Sequence of chain 1.B:
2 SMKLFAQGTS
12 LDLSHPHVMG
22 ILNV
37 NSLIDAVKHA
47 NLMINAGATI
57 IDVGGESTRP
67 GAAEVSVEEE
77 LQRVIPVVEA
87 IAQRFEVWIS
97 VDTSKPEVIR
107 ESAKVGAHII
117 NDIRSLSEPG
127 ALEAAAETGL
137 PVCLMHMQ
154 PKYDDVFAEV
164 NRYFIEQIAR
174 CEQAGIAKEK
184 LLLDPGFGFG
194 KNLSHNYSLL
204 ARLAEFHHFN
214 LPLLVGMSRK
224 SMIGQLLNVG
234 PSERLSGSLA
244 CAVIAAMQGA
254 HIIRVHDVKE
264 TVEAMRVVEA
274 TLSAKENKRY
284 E

Binding-site contacts:
Ligand atom N6 contacts residue PHE192 of chain 1.B at 3.6 Å.
Ligand atom C15 contacts residue PHE192 of chain 1.B at 3.8 Å (hydrophobic).
Ligand atom N9 contacts residue ASN117 of chain 1.B at 3.2 Å (h-bond).
Ligand atom C12 contacts residue ARG257 of chain 1.B at 3.3 Å.
Ligand atom N6 contacts residue ARG257 of chain 1.B at 3.4 Å (salt-bridge).
Ligand atom C19 contacts residue LYS223 of chain 1.B at 3.7 Å.
Ligand atom N11 contacts residue LEU217 of chain 1.B at 3.8 Å.
Ligand atom C12 contacts residue THR64 of chain 1.B at 3.0 Å.
Ligand atom C10 contacts residue ARG257 of chain 1.B at 3.3 Å.
Ligand atom C10 contacts residue PHE192 of chain 1.B at 3.8 Å (hydrophobic).
Ligand atom N9 contacts residue ILE119 of chain 1.B at 3.7 Å.
Ligand atom N4 contacts residue MET141 of chain 1.B at 3.6 Å.
Ligand atom O1 contacts residue GLY219 of chain 1.B at 3.2 Å (h-bond).
Ligand atom C15 contacts residue LYS223 of chain 1.B at 3.7 Å.
Ligand atom C3 contacts residue ARG257 of chain 1.B at 3.8 Å.
Ligand atom C16 contacts residue PHE192 of chain 1.B at 3.4 Å (hydrophobic).
Ligand atom C16 contacts residue PRO66 of chain 1.B at 3.7 Å (hydrophobic).
Ligand atom C21 contacts residue SER224 of chain 1.B at 3.7 Å.
Ligand atom N4 contacts residue ASP187 of chain 1.B at 2.6 Å (salt-bridge).
Ligand atom N11 contacts residue ASP187 of chain 1.B at 2.8 Å (salt-bridge).
Ligand atom C13 contacts residue PO41 of chain 1.E at 3.2 Å.
Ligand atom C7 contacts residue ASP187 of chain 1.B at 3.1 Å.
Ligand atom N8 contacts residue ARG257 of chain 1.B at 3.5 Å.
Ligand atom C2 contacts residue ASP187 of chain 1.B at 3.7 Å.
Ligand atom N14 contacts residue PHE192 of chain 1.B at 3.3 Å.
Ligand atom O22 contacts residue GLY191 of chain 1.B at 3.7 Å.
Ligand atom N11 contacts residue ASN117 of chain 1.B at 2.8 Å (h-bond).
Ligand atom C5 contacts residue ARG257 of chain 1.B at 3.6 Å.
Ligand atom C18 contacts residue GLY191 of chain 1.B at 3.5 Å.
Ligand atom C13 contacts residue ARG257 of chain 1.B at 3.8 Å.
Ligand atom N6 contacts residue LYS223 of chain 1.B at 3.5 Å (salt-bridge).
Ligand atom O23 contacts residue SER224 of chain 1.B at 3.4 Å (h-bond).
Ligand atom C17 contacts residue LYS223 of chain 1.B at 3.6 Å.
Ligand atom C7 contacts residue ASN117 of chain 1.B at 3.7 Å.
Ligand atom C20 contacts residue LYS223 of chain 1.B at 3.7 Å.
Ligand atom N8 contacts residue THR64 of chain 1.B at 3.4 Å (h-bond).
Ligand atom O1 contacts residue PHE192 of chain 1.B at 3.8 Å.
Ligand atom O22 contacts residue SER224 of chain 1.B at 3.0 Å (h-bond).
Ligand atom C17 contacts residue PO41 of chain 1.E at 3.5 Å.
Ligand atom O1 contacts residue LYS223 of chain 1.B at 2.9 Å (salt-bridge).

The protein below binds the small molecule below.
Small molecule (SMILES): Nc1nc(O)c2nc(CNc3ccc(C(=O)O)cc3)cnc2n1